Sequence of chain 4.A:
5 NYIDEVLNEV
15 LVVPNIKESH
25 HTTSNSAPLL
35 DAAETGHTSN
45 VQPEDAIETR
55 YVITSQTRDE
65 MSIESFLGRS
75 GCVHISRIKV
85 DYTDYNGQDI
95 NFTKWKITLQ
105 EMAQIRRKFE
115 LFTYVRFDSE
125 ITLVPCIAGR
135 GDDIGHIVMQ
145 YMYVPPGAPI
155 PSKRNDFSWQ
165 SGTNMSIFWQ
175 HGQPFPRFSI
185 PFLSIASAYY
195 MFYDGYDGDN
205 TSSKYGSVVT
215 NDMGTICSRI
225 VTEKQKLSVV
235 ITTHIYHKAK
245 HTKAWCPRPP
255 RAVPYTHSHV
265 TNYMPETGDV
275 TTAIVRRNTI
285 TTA

Binding-site contacts:
Ligand atom CL1 contacts residue ILE239 of chain 4.A at 3.8 Å.
Ligand atom C2A contacts residue PHE182 of chain 4.A at 4.2 Å (hydrophobic).
Ligand atom O1A contacts residue TYR147 of chain 4.A at 4.0 Å.
Ligand atom N3A contacts residue LEU127 of chain 4.A at 4.1 Å.
Ligand atom C4A contacts residue TYR145 of chain 4.A at 3.3 Å (hydrophobic).
Ligand atom C1B contacts residue ILE125 of chain 4.A at 3.1 Å (hydrophobic).
Ligand atom C4A contacts residue ILE220 of chain 4.A at 4.1 Å (hydrophobic).
Ligand atom C6B contacts residue ILE184 of chain 4.A at 4.1 Å (hydrophobic).
Ligand atom N2 contacts residue ASN215 of chain 4.A at 3.7 Å.
Ligand atom CL2 contacts residue TYR147 of chain 4.A at 3.4 Å.
Ligand atom C5B contacts residue TYR147 of chain 4.A at 3.9 Å (hydrophobic).
Ligand atom C5A contacts residue TYR147 of chain 4.A at 4.1 Å (hydrophobic).
Ligand atom CL1 contacts residue ILE125 of chain 4.A at 3.5 Å.
Ligand atom C31 contacts residue GLN104 of chain 4.A at 3.6 Å.
Ligand atom O1 contacts residue MET217 of chain 4.A at 4.1 Å.
Ligand atom N2 contacts residue THR102 of chain 4.A at 4.2 Å.
Ligand atom C5B contacts residue ILE125 of chain 4.A at 3.9 Å (hydrophobic).
Ligand atom O1B contacts residue ILE125 of chain 4.A at 3.5 Å.
Ligand atom N3A contacts residue PHE182 of chain 4.A at 4.0 Å.
Ligand atom C2A contacts residue ILE220 of chain 4.A at 3.8 Å (hydrophobic).
Ligand atom CL2 contacts residue ILE184 of chain 4.A at 3.9 Å.
Ligand atom C2B contacts residue ILE125 of chain 4.A at 3.1 Å (hydrophobic).
Ligand atom C3 contacts residue LEU103 of chain 4.A at 4.1 Å (hydrophobic).
Ligand atom O1A contacts residue ILE220 of chain 4.A at 3.6 Å.
Ligand atom C5A contacts residue MET146 of chain 4.A at 3.7 Å (hydrophobic).
Ligand atom CL2 contacts residue LEU187 of chain 4.A at 3.9 Å.
Ligand atom C5 contacts residue LEU103 of chain 4.A at 3.8 Å (hydrophobic).
Ligand atom C4 contacts residue LEU103 of chain 4.A at 3.4 Å (hydrophobic).
Ligand atom C5A contacts residue TYR145 of chain 4.A at 3.8 Å (hydrophobic).
Ligand atom C4A contacts residue LEU127 of chain 4.A at 4.0 Å (hydrophobic).
Ligand atom C31 contacts residue MET195 of chain 4.A at 3.5 Å (hydrophobic).
Ligand atom C3B contacts residue ILE125 of chain 4.A at 3.5 Å (hydrophobic).
Ligand atom C5A contacts residue ILE220 of chain 4.A at 3.9 Å (hydrophobic).
Ligand atom C1C contacts residue LEU103 of chain 4.A at 4.1 Å (hydrophobic).
Ligand atom C4B contacts residue ILE125 of chain 4.A at 3.9 Å (hydrophobic).
Ligand atom C3B contacts residue ILE220 of chain 4.A at 4.2 Å (hydrophobic).
Ligand atom C2C contacts residue MET217 of chain 4.A at 3.7 Å (hydrophobic).
Ligand atom C4B contacts residue ILE220 of chain 4.A at 4.0 Å (hydrophobic).
Ligand atom C6B contacts residue ILE125 of chain 4.A at 3.6 Å (hydrophobic).
Ligand atom C4C contacts residue MET217 of chain 4.A at 4.2 Å (hydrophobic).

The protein below binds the small molecule below.
Small molecule (SMILES): Cc1cc(CCCCCOc2c(Cl)cc(C3=NCCO3)cc2Cl)on1